Binding-site contacts:
Ligand atom O5 contacts residue VAL314 of chain 38.E at 3.8 Å.
Ligand atom O5 contacts residue THR313 of chain 38.E at 4.3 Å.
Ligand atom N2 contacts residue ASN315 of chain 38.E at 2.8 Å (h-bond).
Ligand atom C8 contacts residue ASN315 of chain 38.E at 3.5 Å.
Ligand atom C6 contacts residue ASN315 of chain 38.E at 4.5 Å.
Ligand atom C8 contacts residue ILE281 of chain 38.E at 4.5 Å (hydrophobic).
Ligand atom C1 contacts residue ASN315 of chain 38.E at 1.4 Å.
Ligand atom O7 contacts residue ASN315 of chain 38.E at 4.2 Å.
Ligand atom C6 contacts residue THR313 of chain 38.E at 4.5 Å.
Ligand atom C3 contacts residue ASN315 of chain 38.E at 3.8 Å.
Ligand atom O5 contacts residue ASN315 of chain 38.E at 2.4 Å (h-bond).
Ligand atom C4 contacts residue ASN315 of chain 38.E at 4.3 Å.
Ligand atom C5 contacts residue ASN315 of chain 38.E at 3.7 Å.
Ligand atom C1 contacts residue VAL314 of chain 38.E at 4.4 Å (hydrophobic).
Ligand atom C7 contacts residue ASN315 of chain 38.E at 3.3 Å.
Ligand atom C2 contacts residue ASN315 of chain 38.E at 2.5 Å.

Sequence of chain 38.E:
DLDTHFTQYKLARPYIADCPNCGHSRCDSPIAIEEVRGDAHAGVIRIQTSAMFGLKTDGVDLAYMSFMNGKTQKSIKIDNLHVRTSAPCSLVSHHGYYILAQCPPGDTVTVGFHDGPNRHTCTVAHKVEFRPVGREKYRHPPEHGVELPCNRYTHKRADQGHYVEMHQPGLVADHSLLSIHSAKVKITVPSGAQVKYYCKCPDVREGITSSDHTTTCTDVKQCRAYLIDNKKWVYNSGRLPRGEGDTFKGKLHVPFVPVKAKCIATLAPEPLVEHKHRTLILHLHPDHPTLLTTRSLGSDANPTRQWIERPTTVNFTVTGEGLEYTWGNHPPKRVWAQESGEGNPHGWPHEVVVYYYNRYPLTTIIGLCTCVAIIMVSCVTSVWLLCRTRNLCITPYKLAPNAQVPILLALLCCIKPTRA

This small molecule binds to this protein.
Small molecule (SMILES): CC(=O)N[C@@H]1[C@@H](O)[C@H](O)[C@@H](CO)O[C@H]1O